Binding-site contacts:
Ligand atom O1 contacts residue TRP270 of chain 1.D at 3.9 Å.
Ligand atom O1 contacts residue ASN239 of chain 1.D at 3.4 Å (h-bond).
Ligand atom C3 contacts residue NAG1 of chain 1.MA at 3.2 Å.
Ligand atom O4 contacts residue NAG1 of chain 1.MA at 3.2 Å.
Ligand atom C2 contacts residue NAG1 of chain 1.MA at 4.4 Å.
Ligand atom C4 contacts residue NAG1 of chain 1.MA at 3.9 Å.
Ligand atom C1 contacts residue ASN239 of chain 1.D at 3.1 Å.
Ligand atom O6 contacts residue NAG1 of chain 1.MA at 4.4 Å.
Ligand atom C6 contacts residue ASN239 of chain 1.D at 3.0 Å.
Ligand atom O3 contacts residue NAG1 of chain 1.MA at 2.9 Å.
Ligand atom O5 contacts residue ASN239 of chain 1.D at 2.7 Å (h-bond).
Ligand atom O6 contacts residue ASN239 of chain 1.D at 3.8 Å.
Ligand atom N2 contacts residue NAG1 of chain 1.MA at 4.3 Å.
Ligand atom C5 contacts residue ASN239 of chain 1.D at 3.2 Å.

A protein and the small-molecule ligand that binds it are described below.
Small molecule (SMILES): CC(=O)N[C@@H]1[C@@H](O)[C@H](O)[C@@H](CO)O[C@H]1O

Sequence of chain 1.D:
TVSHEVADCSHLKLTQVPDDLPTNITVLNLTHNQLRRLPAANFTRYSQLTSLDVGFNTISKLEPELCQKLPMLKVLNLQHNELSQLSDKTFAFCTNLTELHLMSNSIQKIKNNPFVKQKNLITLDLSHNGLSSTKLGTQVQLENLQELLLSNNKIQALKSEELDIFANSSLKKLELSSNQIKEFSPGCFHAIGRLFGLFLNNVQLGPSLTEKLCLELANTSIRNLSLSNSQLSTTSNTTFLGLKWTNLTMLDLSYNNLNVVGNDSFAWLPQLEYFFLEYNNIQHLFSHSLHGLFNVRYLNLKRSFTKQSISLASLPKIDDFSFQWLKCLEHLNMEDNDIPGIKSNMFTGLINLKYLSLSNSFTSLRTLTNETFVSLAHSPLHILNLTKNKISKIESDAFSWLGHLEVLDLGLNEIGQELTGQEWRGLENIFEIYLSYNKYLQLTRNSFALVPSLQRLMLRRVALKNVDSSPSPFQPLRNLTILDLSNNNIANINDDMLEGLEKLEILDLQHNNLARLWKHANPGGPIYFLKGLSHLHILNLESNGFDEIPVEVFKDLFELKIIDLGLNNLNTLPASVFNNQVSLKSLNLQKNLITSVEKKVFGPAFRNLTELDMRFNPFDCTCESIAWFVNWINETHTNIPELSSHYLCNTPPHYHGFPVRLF